Sequence of chain 1.B:
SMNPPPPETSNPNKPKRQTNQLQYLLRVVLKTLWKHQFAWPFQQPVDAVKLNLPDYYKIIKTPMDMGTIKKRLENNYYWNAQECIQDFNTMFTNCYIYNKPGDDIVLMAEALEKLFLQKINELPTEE

The small molecule below binds the protein below.
Small molecule (SMILES): Cc1cc(C)cc(Nc2nccc(-c3c(-c4ccc(C(F)(F)F)cc4)ncn3C3CCN(CCN(C)C)CC3)n2)c1

Binding-site contacts:
Ligand atom C29 contacts residue MET64 of chain 1.B at 4.0 Å (hydrophobic).
Ligand atom C27 contacts residue ASN52 of chain 1.B at 3.9 Å.
Ligand atom C29 contacts residue MET91 of chain 1.B at 3.8 Å (hydrophobic).
Ligand atom F3 contacts residue ASN94 of chain 1.B at 3.6 Å.
Ligand atom C13 contacts residue LEU51 of chain 1.B at 3.4 Å (hydrophobic).
Ligand atom C19 contacts residue TRP40 of chain 1.B at 3.6 Å (hydrophobic).
Ligand atom F3 contacts residue TYR56 of chain 1.B at 3.3 Å.
Ligand atom N3 contacts residue LEU51 of chain 1.B at 3.6 Å.
Ligand atom C27 contacts residue LEU53 of chain 1.B at 3.9 Å (hydrophobic).
Ligand atom C2 contacts residue PHE42 of chain 1.B at 3.6 Å (hydrophobic).
Ligand atom C14 contacts residue PRO41 of chain 1.B at 3.9 Å (hydrophobic).
Ligand atom C29 contacts residue PHE42 of chain 1.B at 4.0 Å (hydrophobic).
Ligand atom C4 contacts residue VAL46 of chain 1.B at 3.8 Å (hydrophobic).
Ligand atom F2 contacts residue MET91 of chain 1.B at 3.1 Å.
Ligand atom F1 contacts residue PHE42 of chain 1.B at 3.9 Å.
Ligand atom C9 contacts residue ASN99 of chain 1.B at 3.4 Å.
Ligand atom C7 contacts residue ILE105 of chain 1.B at 3.7 Å (hydrophobic).
Ligand atom F3 contacts residue MET91 of chain 1.B at 3.4 Å.
Ligand atom N2 contacts residue ASN99 of chain 1.B at 3.1 Å (h-bond).
Ligand atom C9 contacts residue ILE105 of chain 1.B at 3.8 Å (hydrophobic).
Ligand atom C5 contacts residue TYR56 of chain 1.B at 3.8 Å (hydrophobic).
Ligand atom N3 contacts residue PRO41 of chain 1.B at 3.8 Å.
Ligand atom C1 contacts residue PRO41 of chain 1.B at 3.8 Å (hydrophobic).
Ligand atom C8 contacts residue ILE105 of chain 1.B at 3.9 Å (hydrophobic).
Ligand atom C18 contacts residue LEU53 of chain 1.B at 3.9 Å (hydrophobic).
Ligand atom N6 contacts residue TRP40 of chain 1.B at 3.4 Å.
Ligand atom F3 contacts residue MET64 of chain 1.B at 3.4 Å.
Ligand atom C4 contacts residue TYR56 of chain 1.B at 3.3 Å (hydrophobic).
Ligand atom C2 contacts residue VAL46 of chain 1.B at 3.9 Å (hydrophobic).
Ligand atom C2 contacts residue PRO41 of chain 1.B at 3.6 Å (hydrophobic).
Ligand atom F2 contacts residue CYS95 of chain 1.B at 3.8 Å.
Ligand atom F1 contacts residue MET64 of chain 1.B at 3.4 Å.
Ligand atom F2 contacts residue PHE42 of chain 1.B at 3.3 Å.
Ligand atom N2 contacts residue ILE105 of chain 1.B at 3.7 Å.
Ligand atom C4 contacts residue CYS95 of chain 1.B at 3.8 Å (hydrophobic).
Ligand atom C3 contacts residue VAL46 of chain 1.B at 3.8 Å (hydrophobic).
Ligand atom F1 contacts residue MET91 of chain 1.B at 3.6 Å.
Ligand atom C12 contacts residue LEU51 of chain 1.B at 3.7 Å (hydrophobic).
Ligand atom C13 contacts residue PRO41 of chain 1.B at 3.6 Å (hydrophobic).
Ligand atom C24 contacts residue TRP40 of chain 1.B at 3.6 Å (hydrophobic).